Binding-site contacts:
Ligand atom CAY contacts residue SER236 of chain 1.A at 3.8 Å.
Ligand atom CD1 contacts residue PHE167 of chain 1.A at 3.8 Å (hydrophobic).
Ligand atom CE3 contacts residue HEM1 of chain 1.B at 3.6 Å.
Ligand atom NB contacts residue VAL81 of chain 1.A at 3.8 Å.
Ligand atom CE2 contacts residue VAL77 of chain 1.A at 3.6 Å (hydrophobic).
Ligand atom CD2 contacts residue PHE167 of chain 1.A at 3.6 Å (hydrophobic).
Ligand atom CAB contacts residue VAL81 of chain 1.A at 3.6 Å (hydrophobic).
Ligand atom CGA contacts residue PHE167 of chain 1.A at 3.8 Å (hydrophobic).
Ligand atom CAY contacts residue ARG385 of chain 1.A at 3.4 Å.
Ligand atom CB contacts residue VAL82 of chain 1.A at 3.9 Å (hydrophobic).
Ligand atom CD1 contacts residue ALA232 of chain 1.A at 4.2 Å (hydrophobic).
Ligand atom CD3 contacts residue HEM1 of chain 1.B at 3.5 Å.
Ligand atom CE2 contacts residue PHE167 of chain 1.A at 3.5 Å (hydrophobic).
Ligand atom NB contacts residue ASN84 of chain 1.A at 3.7 Å.
Ligand atom CE1 contacts residue THR228 of chain 1.A at 3.9 Å.
Ligand atom NB contacts residue VAL82 of chain 1.A at 4.1 Å.
Ligand atom OAX contacts residue PHE167 of chain 1.A at 4.0 Å.
Ligand atom OAX contacts residue ALA166 of chain 1.A at 3.4 Å.
Ligand atom CBB contacts residue VAL82 of chain 1.A at 4.1 Å (hydrophobic).
Ligand atom CAY contacts residue HEM1 of chain 1.B at 3.3 Å.
Ligand atom CA contacts residue VAL81 of chain 1.A at 4.1 Å (hydrophobic).
Ligand atom OAX contacts residue VAL77 of chain 1.A at 3.9 Å.
Ligand atom CE1 contacts residue PHE167 of chain 1.A at 3.8 Å (hydrophobic).
Ligand atom OB contacts residue VAL81 of chain 1.A at 3.8 Å.
Ligand atom OAY contacts residue ARG385 of chain 1.A at 3.2 Å (salt-bridge).
Ligand atom OA contacts residue HEM1 of chain 1.B at 3.6 Å.
Ligand atom CD2 contacts residue VAL77 of chain 1.A at 4.2 Å (hydrophobic).
Ligand atom OA contacts residue ASN84 of chain 1.A at 2.9 Å (h-bond).
Ligand atom NA contacts residue VAL81 of chain 1.A at 3.8 Å.
Ligand atom CBA contacts residue ALA232 of chain 1.A at 4.1 Å (hydrophobic).
Ligand atom CD1 contacts residue THR228 of chain 1.A at 3.6 Å.
Ligand atom CZA contacts residue VAL77 of chain 1.A at 3.7 Å (hydrophobic).
Ligand atom CAB contacts residue VAL82 of chain 1.A at 3.4 Å (hydrophobic).
Ligand atom OB contacts residue VAL82 of chain 1.A at 3.5 Å.
Ligand atom OB contacts residue VAL77 of chain 1.A at 4.1 Å.
Ligand atom CBB contacts residue MET61 of chain 1.A at 3.6 Å (hydrophobic).
Ligand atom CB contacts residue VAL81 of chain 1.A at 3.5 Å (hydrophobic).
Ligand atom CAY contacts residue PHE279 of chain 1.A at 4.0 Å (hydrophobic).
Ligand atom CA contacts residue ASN84 of chain 1.A at 3.6 Å.
Ligand atom CZA contacts residue PHE167 of chain 1.A at 3.6 Å (hydrophobic).

Sequence of chain 1.A:
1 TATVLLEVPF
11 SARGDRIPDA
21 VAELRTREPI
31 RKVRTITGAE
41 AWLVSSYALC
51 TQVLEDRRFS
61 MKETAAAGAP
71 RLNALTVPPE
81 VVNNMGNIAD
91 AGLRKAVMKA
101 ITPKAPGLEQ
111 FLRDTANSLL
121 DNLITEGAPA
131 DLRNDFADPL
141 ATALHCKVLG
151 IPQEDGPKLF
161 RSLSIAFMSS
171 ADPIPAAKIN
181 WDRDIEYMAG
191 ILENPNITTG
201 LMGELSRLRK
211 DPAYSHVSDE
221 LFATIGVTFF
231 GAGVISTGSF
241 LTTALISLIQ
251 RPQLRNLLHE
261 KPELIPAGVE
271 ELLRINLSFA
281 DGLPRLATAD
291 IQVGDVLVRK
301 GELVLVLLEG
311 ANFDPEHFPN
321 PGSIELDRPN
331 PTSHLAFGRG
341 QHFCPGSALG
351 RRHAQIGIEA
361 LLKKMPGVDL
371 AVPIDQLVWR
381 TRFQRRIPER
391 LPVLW

This small molecule binds to this protein.
Small molecule (SMILES): COc1ccc(C[C@@H]2NC(=O)[C@H](Cc3ccc(O)cc3)NC2=O)cc1